Binding-site contacts:
Ligand atom O6 contacts residue ALA185 of chain 1.A at 3.2 Å.
Ligand atom C4 contacts residue PHE187 of chain 1.A at 3.7 Å (hydrophobic).
Ligand atom C19 contacts residue GLU80 of chain 1.A at 3.4 Å.
Ligand atom C14 contacts residue MET112 of chain 1.A at 3.7 Å (hydrophobic).
Ligand atom O6 contacts residue ILE93 of chain 1.A at 3.8 Å.
Ligand atom N13 contacts residue MET112 of chain 1.A at 2.9 Å (h-bond).
Ligand atom N13 contacts residue TYR111 of chain 1.A at 3.7 Å.
Ligand atom C12 contacts residue MET112 of chain 1.A at 3.3 Å (hydrophobic).
Ligand atom C19 contacts residue MET84 of chain 1.A at 3.9 Å (hydrophobic).
Ligand atom F24 contacts residue ASP186 of chain 1.A at 3.7 Å.
Ligand atom C28 contacts residue THR109 of chain 1.A at 3.8 Å.
Ligand atom C14 contacts residue ALA61 of chain 1.A at 3.7 Å (hydrophobic).
Ligand atom C15 contacts residue ILE93 of chain 1.A at 3.8 Å (hydrophobic).
Ligand atom C30 contacts residue MET84 of chain 1.A at 3.8 Å (hydrophobic).
Ligand atom C5 contacts residue ASP186 of chain 1.A at 3.1 Å.
Ligand atom O20 contacts residue LEU87 of chain 1.A at 3.1 Å.
Ligand atom C21 contacts residue HIS166 of chain 1.A at 3.9 Å.
Ligand atom C9 contacts residue LEU175 of chain 1.A at 3.8 Å (hydrophobic).
Ligand atom C28 contacts residue LYS63 of chain 1.A at 3.7 Å.
Ligand atom F22 contacts residue ILE184 of chain 1.A at 3.7 Å.
Ligand atom F22 contacts residue HIS166 of chain 1.A at 3.7 Å.
Ligand atom O6 contacts residue ASP186 of chain 1.A at 2.8 Å (salt-bridge).
Ligand atom C27 contacts residue THR109 of chain 1.A at 3.7 Å.
Ligand atom F22 contacts residue ALA185 of chain 1.A at 3.1 Å.
Ligand atom F22 contacts residue ASP186 of chain 1.A at 3.5 Å.
Ligand atom C7 contacts residue ASP186 of chain 1.A at 3.6 Å.
Ligand atom N3 contacts residue GLU80 of chain 1.A at 2.9 Å (salt-bridge).
Ligand atom F24 contacts residue HIS166 of chain 1.A at 3.2 Å.
Ligand atom F23 contacts residue LEU87 of chain 1.A at 3.7 Å.
Ligand atom C12 contacts residue TYR111 of chain 1.A at 3.8 Å (hydrophobic).
Ligand atom C19 contacts residue ASP186 of chain 1.A at 3.8 Å.
Ligand atom C25 contacts residue ILE93 of chain 1.A at 3.9 Å (hydrophobic).
Ligand atom C2 contacts residue GLU80 of chain 1.A at 3.6 Å.
Ligand atom C2 contacts residue ASP186 of chain 1.A at 3.6 Å.
Ligand atom O8 contacts residue LEU175 of chain 1.A at 3.7 Å.
Ligand atom F23 contacts residue HIS166 of chain 1.A at 3.8 Å.
Ligand atom C15 contacts residue ASP186 of chain 1.A at 3.5 Å.
Ligand atom N3 contacts residue ASP186 of chain 1.A at 3.2 Å (salt-bridge).
Ligand atom C17 contacts residue ILE83 of chain 1.A at 3.8 Å (hydrophobic).
Ligand atom C14 contacts residue ASP110 of chain 1.A at 3.7 Å.

This protein binds this small molecule.
Small molecule (SMILES): O=C(NC[C@@H]1CCCC[C@H]1CCOc1cccnc1)c1cccc(OC(F)(F)F)c1

Sequence of chain 1.A:
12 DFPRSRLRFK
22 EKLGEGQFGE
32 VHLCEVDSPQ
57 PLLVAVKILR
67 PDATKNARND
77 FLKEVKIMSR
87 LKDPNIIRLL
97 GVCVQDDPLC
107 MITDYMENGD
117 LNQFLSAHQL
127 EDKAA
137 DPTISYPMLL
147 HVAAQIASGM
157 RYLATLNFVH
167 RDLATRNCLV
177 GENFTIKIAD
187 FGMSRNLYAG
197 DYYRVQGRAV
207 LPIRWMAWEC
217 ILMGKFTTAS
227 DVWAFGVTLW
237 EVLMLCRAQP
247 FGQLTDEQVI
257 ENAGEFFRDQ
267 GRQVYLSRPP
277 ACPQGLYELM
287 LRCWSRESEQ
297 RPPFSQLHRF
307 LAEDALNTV